A small-molecule ligand and the protein it binds are described below.
Small molecule (SMILES): C=CC1=C(C)/C(=C/c2[nH]c(Cc3[nH]c(/C=C4\NC(=O)C(C)=C4C=C)c(C)c3CCC(=O)O)c(CCC(=O)O)c2C)NC1=O

Binding-site contacts:
Ligand atom NA contacts residue HIS259 of chain 1.C at 3.0 Å.
Ligand atom CGD contacts residue VAL255 of chain 1.C at 3.2 Å (hydrophobic).
Ligand atom CMC contacts residue PRO471 of chain 1.C at 3.4 Å (hydrophobic).
Ligand atom CAB contacts residue PHE204 of chain 1.C at 3.3 Å (hydrophobic).
Ligand atom CHA contacts residue HIS259 of chain 1.C at 3.4 Å.
Ligand atom CBD contacts residue VAL255 of chain 1.C at 3.4 Å (hydrophobic).
Ligand atom NC contacts residue ASP208 of chain 1.C at 2.8 Å (salt-bridge).
Ligand atom O1A contacts residue SER271 of chain 1.C at 3.4 Å (h-bond).
Ligand atom ND contacts residue ASP208 of chain 1.C at 3.2 Å (salt-bridge).
Ligand atom OB contacts residue SER287 of chain 1.C at 3.1 Å (h-bond).
Ligand atom CBB contacts residue PHE204 of chain 1.C at 3.2 Å (hydrophobic).
Ligand atom CBA contacts residue HIS259 of chain 1.C at 3.2 Å.
Ligand atom CBD contacts residue TYR217 of chain 1.C at 3.4 Å (hydrophobic).
Ligand atom O2D contacts residue VAL255 of chain 1.C at 3.2 Å.
Ligand atom OC contacts residue TYR262 of chain 1.C at 3.2 Å.
Ligand atom O1D contacts residue TYR217 of chain 1.C at 2.3 Å (h-bond).
Ligand atom CHA contacts residue TYR217 of chain 1.C at 3.3 Å (hydrophobic).
Ligand atom OC contacts residue ASP208 of chain 1.C at 2.9 Å (salt-bridge).
Ligand atom O2A contacts residue ILE225 of chain 1.C at 3.4 Å.
Ligand atom OB contacts residue HIS289 of chain 1.C at 2.6 Å (h-bond).
Ligand atom O2A contacts residue SER271 of chain 1.C at 2.9 Å (h-bond).
Ligand atom O2D contacts residue ARG253 of chain 1.C at 2.4 Å (salt-bridge).
Ligand atom CAC contacts residue CYS18 of chain 1.C at 2.8 Å (hydrophobic).
Ligand atom C2B contacts residue TYR262 of chain 1.C at 3.3 Å (hydrophobic).
Ligand atom CAB contacts residue TYR177 of chain 1.C at 3.1 Å (hydrophobic).
Ligand atom CBC contacts residue CYS18 of chain 1.C at 1.6 Å (hydrophobic).
Ligand atom C3A contacts residue ILE209 of chain 1.C at 3.4 Å (hydrophobic).
Ligand atom CGD contacts residue TYR217 of chain 1.C at 3.1 Å (hydrophobic).
Ligand atom CGA contacts residue SER271 of chain 1.C at 3.4 Å.
Ligand atom NA contacts residue ASP208 of chain 1.C at 3.1 Å (salt-bridge).
Ligand atom ND contacts residue HIS259 of chain 1.C at 3.2 Å (h-bond).
Ligand atom CGD contacts residue ARG253 of chain 1.C at 3.2 Å.
Ligand atom NA contacts residue ILE209 of chain 1.C at 3.2 Å.
Ligand atom O1D contacts residue ARG253 of chain 1.C at 3.3 Å (salt-bridge).
Ligand atom C1A contacts residue HIS259 of chain 1.C at 3.0 Å.
Ligand atom CMD contacts residue GLU21 of chain 1.C at 3.2 Å.
Ligand atom CHB contacts residue TYR262 of chain 1.C at 3.4 Å (hydrophobic).
Ligand atom C4A contacts residue ILE209 of chain 1.C at 3.1 Å (hydrophobic).
Ligand atom C1B contacts residue TYR262 of chain 1.C at 3.2 Å (hydrophobic).
Ligand atom CAD contacts residue TYR217 of chain 1.C at 2.9 Å (hydrophobic).

Sequence of chain 1.C:
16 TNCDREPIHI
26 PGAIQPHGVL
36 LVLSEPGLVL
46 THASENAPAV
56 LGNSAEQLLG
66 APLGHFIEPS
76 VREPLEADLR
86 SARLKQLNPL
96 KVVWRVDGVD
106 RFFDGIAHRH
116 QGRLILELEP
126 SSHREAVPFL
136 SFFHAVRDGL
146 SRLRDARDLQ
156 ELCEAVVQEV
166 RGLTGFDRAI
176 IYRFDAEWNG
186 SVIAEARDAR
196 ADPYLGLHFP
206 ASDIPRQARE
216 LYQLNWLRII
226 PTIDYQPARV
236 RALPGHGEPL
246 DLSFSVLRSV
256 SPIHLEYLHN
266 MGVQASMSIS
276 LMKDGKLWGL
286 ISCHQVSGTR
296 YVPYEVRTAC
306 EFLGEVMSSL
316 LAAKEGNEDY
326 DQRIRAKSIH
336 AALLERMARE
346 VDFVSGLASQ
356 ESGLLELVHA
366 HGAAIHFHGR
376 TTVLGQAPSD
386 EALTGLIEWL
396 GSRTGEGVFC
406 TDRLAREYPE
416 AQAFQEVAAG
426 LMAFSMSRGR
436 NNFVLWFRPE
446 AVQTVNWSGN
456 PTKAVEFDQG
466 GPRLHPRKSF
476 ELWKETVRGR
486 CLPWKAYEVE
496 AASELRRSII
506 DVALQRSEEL